The small molecule below binds the protein below.
Small molecule (SMILES): CC(C)C[C@H](NC(=O)[C@H](Cc1ccc(O)cc1)NC(=O)[C@@H]1CCCN1C(=O)[C@@H]1CCCN1C(=O)[C@H](CCCCN)NC(=O)[C@H](CC(=O)O)NC(=O)[C@@H](N)C(C)C)C(=O)N1CCC[C@H]1C(=O)N[C@@H](CCCN=C(N)N)C(=O)N1CCC[C@H]1C(=O)N[C@@H](CCCN=C(N)N)C(=O)N1CCC[C@H]1C(=O)N1CCC[C@H]1C=O

Binding-site contacts:
Ligand atom C contacts residue MG1 of chain 1.EHB at 4.1 Å.
Ligand atom NH2 contacts residue HIS69 of chain 1.E at 4.0 Å.
Ligand atom C contacts residue MG1 of chain 1.EHB at 3.8 Å.
Ligand atom CA contacts residue MG1 of chain 1.EHB at 4.2 Å.
Ligand atom CA contacts residue MG1 of chain 1.EHB at 4.4 Å.
Ligand atom N contacts residue MG1 of chain 1.EHB at 4.1 Å.
Ligand atom O contacts residue MG1 of chain 1.EHB at 4.2 Å.
Ligand atom O contacts residue MG1 of chain 1.EHB at 4.0 Å.
Ligand atom CB contacts residue MG1 of chain 1.EHB at 4.0 Å.
Ligand atom OH contacts residue MG1 of chain 1.LJ at 3.0 Å.
Ligand atom CZ contacts residue MG1 of chain 1.LJ at 3.5 Å.
Ligand atom CD2 contacts residue MG1 of chain 1.LJ at 4.5 Å.
Ligand atom CD contacts residue MG1 of chain 1.EHB at 4.4 Å.
Ligand atom CE2 contacts residue MG1 of chain 1.LJ at 3.4 Å.
Ligand atom N contacts residue MG1 of chain 1.EHB at 4.0 Å.

Sequence of chain 1.E:
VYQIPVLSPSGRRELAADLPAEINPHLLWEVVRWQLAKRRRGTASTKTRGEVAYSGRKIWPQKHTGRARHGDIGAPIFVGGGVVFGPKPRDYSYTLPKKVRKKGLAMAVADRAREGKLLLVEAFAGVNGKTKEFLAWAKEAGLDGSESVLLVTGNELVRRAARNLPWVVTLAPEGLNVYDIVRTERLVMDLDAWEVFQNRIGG